Sequence of chain 1.C:
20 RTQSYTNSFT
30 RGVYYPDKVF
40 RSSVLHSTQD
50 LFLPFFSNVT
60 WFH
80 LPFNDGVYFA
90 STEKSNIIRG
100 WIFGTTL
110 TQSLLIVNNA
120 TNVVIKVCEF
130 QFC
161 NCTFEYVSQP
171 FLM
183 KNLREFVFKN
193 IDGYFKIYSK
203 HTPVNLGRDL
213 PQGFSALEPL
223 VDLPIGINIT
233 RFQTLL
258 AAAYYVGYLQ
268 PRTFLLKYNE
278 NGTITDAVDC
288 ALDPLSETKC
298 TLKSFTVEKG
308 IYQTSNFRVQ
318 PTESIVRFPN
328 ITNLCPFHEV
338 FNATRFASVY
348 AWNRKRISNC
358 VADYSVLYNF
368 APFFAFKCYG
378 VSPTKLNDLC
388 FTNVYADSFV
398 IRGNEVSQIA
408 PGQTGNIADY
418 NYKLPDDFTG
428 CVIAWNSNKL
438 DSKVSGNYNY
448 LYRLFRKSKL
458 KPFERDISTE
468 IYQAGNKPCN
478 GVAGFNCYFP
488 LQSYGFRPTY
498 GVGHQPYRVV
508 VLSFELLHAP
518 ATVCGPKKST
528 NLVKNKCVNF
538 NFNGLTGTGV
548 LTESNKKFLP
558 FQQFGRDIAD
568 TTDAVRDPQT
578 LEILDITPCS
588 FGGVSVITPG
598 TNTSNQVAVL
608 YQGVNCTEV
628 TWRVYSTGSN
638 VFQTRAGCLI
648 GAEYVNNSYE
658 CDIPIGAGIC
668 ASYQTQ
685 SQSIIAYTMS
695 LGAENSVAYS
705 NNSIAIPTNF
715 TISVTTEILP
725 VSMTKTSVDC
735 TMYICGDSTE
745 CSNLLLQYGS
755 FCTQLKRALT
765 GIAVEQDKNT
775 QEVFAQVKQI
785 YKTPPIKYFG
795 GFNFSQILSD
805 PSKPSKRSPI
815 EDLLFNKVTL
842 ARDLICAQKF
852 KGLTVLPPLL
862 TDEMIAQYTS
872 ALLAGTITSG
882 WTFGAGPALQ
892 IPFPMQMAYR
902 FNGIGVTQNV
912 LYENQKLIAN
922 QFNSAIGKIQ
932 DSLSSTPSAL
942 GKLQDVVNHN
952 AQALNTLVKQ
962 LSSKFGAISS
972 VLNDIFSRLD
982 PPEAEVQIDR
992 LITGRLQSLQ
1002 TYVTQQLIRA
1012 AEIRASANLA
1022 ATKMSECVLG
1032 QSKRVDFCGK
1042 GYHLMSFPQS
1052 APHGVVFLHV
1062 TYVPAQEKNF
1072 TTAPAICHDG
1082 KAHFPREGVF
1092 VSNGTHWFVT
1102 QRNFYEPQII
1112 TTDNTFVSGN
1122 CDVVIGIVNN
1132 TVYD

Binding-site contacts:
Ligand atom C6 contacts residue ASN327 of chain 1.C at 4.4 Å.
Ligand atom O5 contacts residue ASN327 of chain 1.C at 2.4 Å (h-bond).
Ligand atom C3 contacts residue ASN327 of chain 1.C at 3.8 Å.
Ligand atom N2 contacts residue ASN327 of chain 1.C at 2.9 Å (h-bond).
Ligand atom C8 contacts residue GLN576 of chain 1.C at 3.3 Å.
Ligand atom C7 contacts residue GLN576 of chain 1.C at 4.4 Å.
Ligand atom C4 contacts residue ASN327 of chain 1.C at 4.2 Å.
Ligand atom N2 contacts residue GLN576 of chain 1.C at 4.5 Å.
Ligand atom C7 contacts residue ASN327 of chain 1.C at 3.2 Å.
Ligand atom C5 contacts residue ASN327 of chain 1.C at 3.7 Å.
Ligand atom O7 contacts residue ASN327 of chain 1.C at 3.1 Å (h-bond).
Ligand atom C8 contacts residue ASN327 of chain 1.C at 4.4 Å.
Ligand atom C1 contacts residue ASN327 of chain 1.C at 1.4 Å.
Ligand atom O6 contacts residue ASN327 of chain 1.C at 3.7 Å.
Ligand atom C2 contacts residue ASN327 of chain 1.C at 2.4 Å.
Ligand atom C1 contacts residue GLN576 of chain 1.C at 4.1 Å.

This small molecule binds to this protein.
Small molecule (SMILES): CC(=O)N[C@@H]1[C@@H](O)[C@H](O)[C@@H](CO)O[C@H]1O